Sequence of chain 1.A:
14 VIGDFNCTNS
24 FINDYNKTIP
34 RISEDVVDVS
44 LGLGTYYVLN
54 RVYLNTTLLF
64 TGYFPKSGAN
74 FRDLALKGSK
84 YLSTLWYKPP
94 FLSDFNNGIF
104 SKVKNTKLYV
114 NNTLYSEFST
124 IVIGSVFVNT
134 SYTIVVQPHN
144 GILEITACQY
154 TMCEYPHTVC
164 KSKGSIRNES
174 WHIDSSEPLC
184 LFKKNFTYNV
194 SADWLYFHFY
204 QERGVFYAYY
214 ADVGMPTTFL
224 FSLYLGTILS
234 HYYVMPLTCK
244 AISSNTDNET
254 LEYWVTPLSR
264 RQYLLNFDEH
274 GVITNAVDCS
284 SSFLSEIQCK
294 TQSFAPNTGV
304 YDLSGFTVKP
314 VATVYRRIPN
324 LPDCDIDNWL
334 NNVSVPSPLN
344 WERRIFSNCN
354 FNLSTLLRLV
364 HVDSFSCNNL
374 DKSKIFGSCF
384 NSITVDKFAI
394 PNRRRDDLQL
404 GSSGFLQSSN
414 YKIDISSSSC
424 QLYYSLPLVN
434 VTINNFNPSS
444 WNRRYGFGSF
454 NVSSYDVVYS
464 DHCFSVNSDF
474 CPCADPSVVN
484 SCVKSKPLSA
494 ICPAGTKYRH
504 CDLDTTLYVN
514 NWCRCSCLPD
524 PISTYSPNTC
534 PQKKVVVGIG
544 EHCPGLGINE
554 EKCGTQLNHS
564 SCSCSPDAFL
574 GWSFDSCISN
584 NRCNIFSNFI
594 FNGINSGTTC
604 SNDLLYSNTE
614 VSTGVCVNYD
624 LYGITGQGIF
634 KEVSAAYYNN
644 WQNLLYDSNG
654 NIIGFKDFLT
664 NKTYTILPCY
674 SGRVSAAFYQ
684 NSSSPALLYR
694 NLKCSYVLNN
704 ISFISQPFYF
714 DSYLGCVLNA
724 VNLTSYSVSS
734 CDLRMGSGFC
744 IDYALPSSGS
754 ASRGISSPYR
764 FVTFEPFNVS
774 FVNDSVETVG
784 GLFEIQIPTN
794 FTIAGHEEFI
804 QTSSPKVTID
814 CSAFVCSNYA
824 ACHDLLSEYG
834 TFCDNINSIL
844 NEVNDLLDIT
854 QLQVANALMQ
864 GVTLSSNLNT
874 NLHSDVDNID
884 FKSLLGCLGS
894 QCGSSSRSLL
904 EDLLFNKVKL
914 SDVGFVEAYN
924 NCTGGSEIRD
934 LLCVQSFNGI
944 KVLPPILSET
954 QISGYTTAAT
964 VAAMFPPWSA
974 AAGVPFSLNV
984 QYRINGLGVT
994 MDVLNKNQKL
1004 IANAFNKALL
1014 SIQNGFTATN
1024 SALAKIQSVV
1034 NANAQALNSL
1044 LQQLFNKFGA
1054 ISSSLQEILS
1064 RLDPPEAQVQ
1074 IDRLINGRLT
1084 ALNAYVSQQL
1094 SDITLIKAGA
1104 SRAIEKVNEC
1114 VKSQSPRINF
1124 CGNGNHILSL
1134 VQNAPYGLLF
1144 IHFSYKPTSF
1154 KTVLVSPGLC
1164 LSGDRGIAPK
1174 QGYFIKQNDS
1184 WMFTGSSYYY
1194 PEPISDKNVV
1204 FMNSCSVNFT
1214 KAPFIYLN

A small-molecule ligand and the protein it binds are described below.
Small molecule (SMILES): CC(=O)N[C@@H]1[C@@H](O)[C@H](O)[C@@H](CO)O[C@H]1O

Binding-site contacts:
Ligand atom N2 contacts residue ASN771 of chain 1.A at 2.9 Å (h-bond).
Ligand atom O5 contacts residue ASN771 of chain 1.A at 2.4 Å (h-bond).
Ligand atom C6 contacts residue SER732 of chain 1.A at 3.7 Å.
Ligand atom C2 contacts residue ASN771 of chain 1.A at 2.4 Å.
Ligand atom O7 contacts residue ASN771 of chain 1.A at 3.0 Å (h-bond).
Ligand atom C5 contacts residue ASN771 of chain 1.A at 3.7 Å.
Ligand atom C8 contacts residue ASN771 of chain 1.A at 4.4 Å.
Ligand atom C1 contacts residue ASN771 of chain 1.A at 1.4 Å.
Ligand atom O6 contacts residue SER732 of chain 1.A at 3.5 Å (h-bond).
Ligand atom C7 contacts residue ASN771 of chain 1.A at 3.2 Å.
Ligand atom C3 contacts residue ASN771 of chain 1.A at 3.8 Å.
Ligand atom C4 contacts residue ASN771 of chain 1.A at 4.2 Å.
Ligand atom C6 contacts residue PRO769 of chain 1.A at 4.0 Å (hydrophobic).